Binding-site contacts:
Ligand atom O2B contacts residue GLY83 of chain 1.C at 3.0 Å (h-bond).
Ligand atom C5' contacts residue GLN254 of chain 1.C at 3.4 Å.
Ligand atom O1B contacts residue GLY85 of chain 1.C at 3.6 Å (h-bond).
Ligand atom C5' contacts residue ARG294 of chain 1.C at 3.5 Å.
Ligand atom C2 contacts residue ARG44 of chain 1.C at 3.1 Å.
Ligand atom C4' contacts residue ARG294 of chain 1.C at 3.6 Å.
Ligand atom O2A contacts residue THR87 of chain 1.C at 3.4 Å.
Ligand atom C6 contacts residue VAL46 of chain 1.C at 3.7 Å (hydrophobic).
Ligand atom PB contacts residue GLY83 of chain 1.C at 3.5 Å.
Ligand atom N3 contacts residue ILE250 of chain 1.C at 3.7 Å.
Ligand atom O1A contacts residue GLN86 of chain 1.C at 3.2 Å (h-bond).
Ligand atom O4' contacts residue ALA290 of chain 1.C at 3.4 Å (h-bond).
Ligand atom N7 contacts residue GLY83 of chain 1.C at 3.7 Å.
Ligand atom C8 contacts residue GLY83 of chain 1.C at 3.5 Å.
Ligand atom O3B contacts residue THR87 of chain 1.C at 2.5 Å (h-bond).
Ligand atom O1A contacts residue GLY85 of chain 1.C at 3.2 Å (h-bond).
Ligand atom O1B contacts residue VAL84 of chain 1.C at 3.2 Å (h-bond).
Ligand atom N6 contacts residue VAL84 of chain 1.C at 2.8 Å (h-bond).
Ligand atom O1B contacts residue GLN86 of chain 1.C at 3.4 Å (h-bond).
Ligand atom O1B contacts residue GLY83 of chain 1.C at 3.0 Å (h-bond).
Ligand atom N1 contacts residue VAL46 of chain 1.C at 2.9 Å (h-bond).
Ligand atom C3B contacts residue GLU88 of chain 1.C at 3.8 Å.
Ligand atom O2B contacts residue THR82 of chain 1.C at 3.5 Å.
Ligand atom O1A contacts residue THR87 of chain 1.C at 3.6 Å (h-bond).
Ligand atom N7 contacts residue GLY85 of chain 1.C at 3.2 Å (h-bond).
Ligand atom N6 contacts residue LEU242 of chain 1.C at 3.7 Å.
Ligand atom C6' contacts residue GLN254 of chain 1.C at 3.2 Å.
Ligand atom C6 contacts residue VAL84 of chain 1.C at 3.6 Å (hydrophobic).
Ligand atom C8 contacts residue ALA290 of chain 1.C at 3.7 Å (hydrophobic).
Ligand atom N7 contacts residue LEU242 of chain 1.C at 3.8 Å.
Ligand atom C2 contacts residue VAL46 of chain 1.C at 3.7 Å (hydrophobic).
Ligand atom N6 contacts residue VAL46 of chain 1.C at 2.8 Å (h-bond).
Ligand atom O3A contacts residue GLY83 of chain 1.C at 3.4 Å.
Ligand atom N1 contacts residue ARG44 of chain 1.C at 3.8 Å.
Ligand atom C5 contacts residue VAL84 of chain 1.C at 3.7 Å (hydrophobic).
Ligand atom O1A contacts residue GLU88 of chain 1.C at 3.6 Å (salt-bridge).
Ligand atom N1 contacts residue VAL45 of chain 1.C at 3.6 Å.
Ligand atom C2B contacts residue GLU88 of chain 1.C at 3.5 Å.
Ligand atom N7 contacts residue VAL84 of chain 1.C at 3.0 Å.
Ligand atom O2B contacts residue ARG291 of chain 1.C at 3.0 Å (salt-bridge).

Sequence of chain 1.C:
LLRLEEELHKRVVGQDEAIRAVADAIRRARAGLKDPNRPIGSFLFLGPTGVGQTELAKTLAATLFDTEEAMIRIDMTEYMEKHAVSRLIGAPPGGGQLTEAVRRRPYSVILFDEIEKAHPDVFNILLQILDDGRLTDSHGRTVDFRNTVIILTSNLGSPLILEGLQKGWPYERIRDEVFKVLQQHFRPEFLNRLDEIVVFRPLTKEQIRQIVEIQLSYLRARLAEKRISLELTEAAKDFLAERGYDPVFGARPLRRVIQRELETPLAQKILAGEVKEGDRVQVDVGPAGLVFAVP

This protein binds this small molecule.
Small molecule (SMILES): CNc1ccccc1C(=O)O[C@H]1C[C@H](n2cnc3c(N)ncnc32)O[C@@H]1CO[P](=O)(O)OP(=O)(O)O